Binding-site contacts:
Ligand atom C3 contacts residue ASP159 of chain 1.A at 3.9 Å.
Ligand atom S1 contacts residue LEU93 of chain 1.A at 3.6 Å.
Ligand atom C1 contacts residue GLU144 of chain 1.A at 3.5 Å.
Ligand atom C16 contacts residue ALA38 of chain 1.A at 4.0 Å (hydrophobic).
Ligand atom C4 contacts residue ILE158 of chain 1.A at 4.1 Å (hydrophobic).
Ligand atom C3 contacts residue PHE22 of chain 1.A at 3.2 Å (hydrophobic).
Ligand atom C15 contacts residue GLU94 of chain 1.A at 3.4 Å.
Ligand atom C1 contacts residue ASP159 of chain 1.A at 3.5 Å.
Ligand atom C18 contacts residue ASP159 of chain 1.A at 4.0 Å.
Ligand atom N2 contacts residue ILE158 of chain 1.A at 3.8 Å.
Ligand atom N3 contacts residue ASP159 of chain 1.A at 3.7 Å.
Ligand atom C10 contacts residue VAL99 of chain 1.A at 4.0 Å (hydrophobic).
Ligand atom C2 contacts residue ASP159 of chain 1.A at 2.9 Å.
Ligand atom S1 contacts residue ILE158 of chain 1.A at 4.0 Å.
Ligand atom C7 contacts residue LEU147 of chain 1.A at 3.9 Å (hydrophobic).
Ligand atom C6 contacts residue ILE158 of chain 1.A at 4.1 Å (hydrophobic).
Ligand atom C8 contacts residue LEU147 of chain 1.A at 3.6 Å (hydrophobic).
Ligand atom C9 contacts residue LEU17 of chain 1.A at 4.0 Å (hydrophobic).
Ligand atom C1 contacts residue ILE158 of chain 1.A at 3.2 Å (hydrophobic).
Ligand atom C16 contacts residue LEU147 of chain 1.A at 4.0 Å (hydrophobic).
Ligand atom C15 contacts residue LEU147 of chain 1.A at 3.6 Å (hydrophobic).
Ligand atom C3 contacts residue VAL25 of chain 1.A at 3.9 Å (hydrophobic).
Ligand atom N2 contacts residue VAL25 of chain 1.A at 3.8 Å.
Ligand atom C4 contacts residue VAL25 of chain 1.A at 3.7 Å (hydrophobic).
Ligand atom C1 contacts residue ASN145 of chain 1.A at 3.3 Å.
Ligand atom C14 contacts residue ALA38 of chain 1.A at 3.9 Å (hydrophobic).
Ligand atom C11 contacts residue VAL99 of chain 1.A at 3.6 Å (hydrophobic).
Ligand atom C17 contacts residue ILE158 of chain 1.A at 4.0 Å (hydrophobic).
Ligand atom O1 contacts residue ASP159 of chain 1.A at 3.5 Å (salt-bridge).
Ligand atom N3 contacts residue LYS40 of chain 1.A at 3.1 Å (salt-bridge).
Ligand atom C14 contacts residue LEU147 of chain 1.A at 3.4 Å (hydrophobic).
Ligand atom O1 contacts residue LYS40 of chain 1.A at 2.6 Å (salt-bridge).
Ligand atom C15 contacts residue ILE77 of chain 1.A at 3.8 Å (hydrophobic).
Ligand atom C15 contacts residue ALA38 of chain 1.A at 3.6 Å (hydrophobic).
Ligand atom N1 contacts residue ASP159 of chain 1.A at 3.4 Å (salt-bridge).
Ligand atom C2 contacts residue PHE22 of chain 1.A at 3.1 Å (hydrophobic).
Ligand atom C5 contacts residue ILE158 of chain 1.A at 3.7 Å (hydrophobic).
Ligand atom C14 contacts residue GLU94 of chain 1.A at 4.0 Å.
Ligand atom C18 contacts residue LYS40 of chain 1.A at 3.1 Å.
Ligand atom N1 contacts residue PHE22 of chain 1.A at 3.9 Å.

The protein below binds the small molecule below.
Small molecule (SMILES): CN(C)Cc1nc2c(sc3ccc(/C=C/C4CC4)cc32)c(=O)[nH]1

Sequence of chain 1.A:
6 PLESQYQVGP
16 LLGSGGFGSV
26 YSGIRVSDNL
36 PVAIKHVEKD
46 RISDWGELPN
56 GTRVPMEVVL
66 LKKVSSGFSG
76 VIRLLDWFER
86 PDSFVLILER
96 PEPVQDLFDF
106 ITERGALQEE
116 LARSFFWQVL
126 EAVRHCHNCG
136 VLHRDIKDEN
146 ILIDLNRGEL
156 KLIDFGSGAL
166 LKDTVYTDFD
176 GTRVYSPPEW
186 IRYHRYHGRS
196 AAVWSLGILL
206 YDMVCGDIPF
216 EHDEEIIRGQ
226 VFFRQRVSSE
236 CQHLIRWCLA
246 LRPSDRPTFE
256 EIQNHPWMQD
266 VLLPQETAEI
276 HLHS